Sequence of chain 27.C:
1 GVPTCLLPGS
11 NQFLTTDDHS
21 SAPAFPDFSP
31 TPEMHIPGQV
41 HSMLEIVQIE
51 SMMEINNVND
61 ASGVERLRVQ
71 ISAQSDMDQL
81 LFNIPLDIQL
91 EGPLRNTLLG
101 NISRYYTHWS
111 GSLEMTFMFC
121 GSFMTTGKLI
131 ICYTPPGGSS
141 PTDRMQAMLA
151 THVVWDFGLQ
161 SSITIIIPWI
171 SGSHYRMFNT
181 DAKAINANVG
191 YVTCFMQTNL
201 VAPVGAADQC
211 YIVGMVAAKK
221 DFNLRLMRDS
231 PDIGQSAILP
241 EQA

The protein below binds the small molecule below.
Small molecule (SMILES): Cc1cc(CCCCCCCOc2ccc(C3=NCCO3)cc2)on1

Sequence of chain 27.A:
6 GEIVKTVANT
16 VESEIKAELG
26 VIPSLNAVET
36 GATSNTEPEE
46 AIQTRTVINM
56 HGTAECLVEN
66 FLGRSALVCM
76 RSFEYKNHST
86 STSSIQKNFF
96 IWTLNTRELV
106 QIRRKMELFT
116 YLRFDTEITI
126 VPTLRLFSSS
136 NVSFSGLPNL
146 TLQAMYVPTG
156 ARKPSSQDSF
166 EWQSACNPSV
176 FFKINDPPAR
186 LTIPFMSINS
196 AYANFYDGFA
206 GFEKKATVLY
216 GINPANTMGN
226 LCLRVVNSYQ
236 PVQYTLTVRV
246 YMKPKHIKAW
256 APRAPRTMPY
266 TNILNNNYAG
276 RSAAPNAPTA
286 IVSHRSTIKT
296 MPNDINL

Binding-site contacts:
Ligand atom C6C contacts residue TRP97 of chain 27.A at 3.9 Å (hydrophobic).
Ligand atom C4B contacts residue LEU226 of chain 27.A at 3.9 Å (hydrophobic).
Ligand atom C5A contacts residue PRO173 of chain 27.A at 3.5 Å (hydrophobic).
Ligand atom C6C contacts residue ILE123 of chain 27.A at 3.6 Å (hydrophobic).
Ligand atom C31 contacts residue TYR197 of chain 27.A at 3.7 Å (hydrophobic).
Ligand atom C5A contacts residue VAL175 of chain 27.A at 3.9 Å (hydrophobic).
Ligand atom C6B contacts residue ILE188 of chain 27.A at 3.7 Å (hydrophobic).
Ligand atom O1A contacts residue ALA149 of chain 27.A at 3.7 Å.
Ligand atom C2B contacts residue LEU226 of chain 27.A at 3.6 Å (hydrophobic).
Ligand atom C3 contacts residue TYR197 of chain 27.A at 3.7 Å (hydrophobic).
Ligand atom O1A contacts residue LEU186 of chain 27.A at 3.7 Å.
Ligand atom C3B contacts residue ILE123 of chain 27.A at 3.9 Å (hydrophobic).
Ligand atom N2 contacts residue ASN221 of chain 27.A at 3.9 Å.
Ligand atom C4A contacts residue LEU186 of chain 27.A at 3.9 Å (hydrophobic).
Ligand atom C6C contacts residue LEU99 of chain 27.A at 3.6 Å (hydrophobic).
Ligand atom C5A contacts residue LEU186 of chain 27.A at 3.6 Å (hydrophobic).
Ligand atom O1 contacts residue TYR197 of chain 27.A at 3.9 Å.
Ligand atom C4A contacts residue TYR151 of chain 27.A at 3.8 Å (hydrophobic).
Ligand atom C2A contacts residue TYR151 of chain 27.A at 3.9 Å (hydrophobic).
Ligand atom O1B contacts residue LEU99 of chain 27.A at 3.1 Å.
Ligand atom O1A contacts residue LEU226 of chain 27.A at 3.8 Å.
Ligand atom C4 contacts residue TYR197 of chain 27.A at 3.6 Å (hydrophobic).
Ligand atom C2A contacts residue LEU186 of chain 27.A at 3.7 Å (hydrophobic).
Ligand atom C2B contacts residue ILE123 of chain 27.A at 3.5 Å (hydrophobic).
Ligand atom C5A contacts residue ALA149 of chain 27.A at 3.2 Å (hydrophobic).
Ligand atom C1C contacts residue TYR197 of chain 27.A at 3.7 Å (hydrophobic).
Ligand atom C4A contacts residue PRO173 of chain 27.A at 3.3 Å (hydrophobic).
Ligand atom C5C contacts residue LEU99 of chain 27.A at 3.6 Å (hydrophobic).
Ligand atom C3B contacts residue LEU226 of chain 27.A at 3.5 Å (hydrophobic).
Ligand atom N3A contacts residue TYR151 of chain 27.A at 3.3 Å.
Ligand atom C5B contacts residue ILE188 of chain 27.A at 3.6 Å (hydrophobic).
Ligand atom C5 contacts residue TYR197 of chain 27.A at 3.8 Å (hydrophobic).
Ligand atom C4C contacts residue THR121 of chain 27.A at 3.7 Å.
Ligand atom O1B contacts residue TRP97 of chain 27.A at 3.6 Å.
Ligand atom C7C contacts residue ILE123 of chain 27.A at 3.5 Å (hydrophobic).
Ligand atom C5C contacts residue THR101 of chain 27.A at 3.7 Å.
Ligand atom C31 contacts residue ASN199 of chain 27.A at 3.4 Å.
Ligand atom C7C contacts residue LEU99 of chain 27.A at 3.5 Å (hydrophobic).
Ligand atom C2C contacts residue THR101 of chain 27.A at 3.8 Å.
Ligand atom O1 contacts residue MET223 of chain 27.A at 3.6 Å (h-bond).